Sequence of chain 1.B:
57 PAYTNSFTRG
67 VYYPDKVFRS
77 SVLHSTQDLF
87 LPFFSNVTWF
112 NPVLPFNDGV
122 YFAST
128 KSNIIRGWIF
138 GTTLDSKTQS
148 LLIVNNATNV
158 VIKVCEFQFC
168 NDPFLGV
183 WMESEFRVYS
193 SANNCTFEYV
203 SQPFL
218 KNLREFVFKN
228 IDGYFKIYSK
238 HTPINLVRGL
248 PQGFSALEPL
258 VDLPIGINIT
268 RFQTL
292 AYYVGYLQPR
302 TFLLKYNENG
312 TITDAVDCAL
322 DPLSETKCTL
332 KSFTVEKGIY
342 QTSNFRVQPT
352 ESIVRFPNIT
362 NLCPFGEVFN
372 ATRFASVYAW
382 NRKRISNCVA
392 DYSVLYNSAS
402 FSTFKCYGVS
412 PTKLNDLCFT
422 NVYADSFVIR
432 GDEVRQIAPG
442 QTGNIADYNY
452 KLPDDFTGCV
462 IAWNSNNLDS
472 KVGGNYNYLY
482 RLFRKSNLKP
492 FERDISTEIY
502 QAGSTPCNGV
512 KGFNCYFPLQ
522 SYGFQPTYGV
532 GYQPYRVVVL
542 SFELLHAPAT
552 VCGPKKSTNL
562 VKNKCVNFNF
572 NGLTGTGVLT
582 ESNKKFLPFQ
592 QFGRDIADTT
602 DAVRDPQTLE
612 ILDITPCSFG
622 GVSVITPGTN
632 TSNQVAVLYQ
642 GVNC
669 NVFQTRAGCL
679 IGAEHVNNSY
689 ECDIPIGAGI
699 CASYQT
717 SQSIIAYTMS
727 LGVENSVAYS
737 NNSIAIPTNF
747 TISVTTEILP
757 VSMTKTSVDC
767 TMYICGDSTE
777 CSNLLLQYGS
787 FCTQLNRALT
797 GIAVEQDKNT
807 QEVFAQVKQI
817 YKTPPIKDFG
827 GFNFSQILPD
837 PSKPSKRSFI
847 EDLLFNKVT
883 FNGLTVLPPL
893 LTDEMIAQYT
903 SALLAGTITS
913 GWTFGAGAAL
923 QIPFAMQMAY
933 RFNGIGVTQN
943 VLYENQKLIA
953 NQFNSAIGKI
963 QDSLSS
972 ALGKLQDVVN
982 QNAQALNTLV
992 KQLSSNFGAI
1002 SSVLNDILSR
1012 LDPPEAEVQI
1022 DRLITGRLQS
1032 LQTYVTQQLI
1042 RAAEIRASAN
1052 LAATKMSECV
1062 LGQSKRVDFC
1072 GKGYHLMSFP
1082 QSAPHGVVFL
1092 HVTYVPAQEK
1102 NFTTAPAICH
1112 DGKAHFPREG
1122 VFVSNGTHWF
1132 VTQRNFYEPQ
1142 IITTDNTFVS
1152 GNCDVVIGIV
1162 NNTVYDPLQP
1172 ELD

Binding-site contacts:
Ligand atom O7 contacts residue ASN829 of chain 1.B at 3.9 Å.
Ligand atom C1 contacts residue ASN829 of chain 1.B at 1.4 Å.
Ligand atom C6 contacts residue GLN832 of chain 1.B at 4.5 Å.
Ligand atom C1 contacts residue SER831 of chain 1.B at 3.6 Å.
Ligand atom O5 contacts residue SER831 of chain 1.B at 3.5 Å (h-bond).
Ligand atom C4 contacts residue ASN829 of chain 1.B at 4.2 Å.
Ligand atom C3 contacts residue ASN829 of chain 1.B at 3.8 Å.
Ligand atom C5 contacts residue ASN829 of chain 1.B at 3.6 Å.
Ligand atom O5 contacts residue ASN829 of chain 1.B at 2.4 Å (h-bond).
Ligand atom C5 contacts residue SER831 of chain 1.B at 3.5 Å.
Ligand atom N2 contacts residue ASN829 of chain 1.B at 2.9 Å (h-bond).
Ligand atom C2 contacts residue ASN829 of chain 1.B at 2.5 Å.
Ligand atom C7 contacts residue ASN829 of chain 1.B at 3.6 Å.
Ligand atom C6 contacts residue SER831 of chain 1.B at 4.1 Å.

A protein and the small-molecule ligand that binds it are described below.
Small molecule (SMILES): CC(=O)N[C@@H]1[C@@H](O)[C@H](O)[C@@H](CO)O[C@H]1O